This small molecule binds to this protein.
Small molecule (SMILES): CC(=O)N[C@H]1[C@H](O[C@H]2[C@H](O)[C@@H](NC(C)=O)CO[C@@H]2CO)O[C@H](CO)[C@@H](O)[C@@H]1O

Binding-site contacts:
Ligand atom O5 contacts residue ASN12 of chain 25.B at 2.7 Å (h-bond).
Ligand atom C5 contacts residue ASN12 of chain 25.B at 4.1 Å.
Ligand atom N2 contacts residue ASN12 of chain 25.B at 3.8 Å.
Ligand atom C2 contacts residue ASN12 of chain 25.B at 3.2 Å.
Ligand atom C1 contacts residue ASN12 of chain 25.B at 2.2 Å.
Ligand atom O7 contacts residue ASN12 of chain 25.B at 3.7 Å.
Ligand atom C7 contacts residue ASN12 of chain 25.B at 3.9 Å.

Sequence of chain 25.B:
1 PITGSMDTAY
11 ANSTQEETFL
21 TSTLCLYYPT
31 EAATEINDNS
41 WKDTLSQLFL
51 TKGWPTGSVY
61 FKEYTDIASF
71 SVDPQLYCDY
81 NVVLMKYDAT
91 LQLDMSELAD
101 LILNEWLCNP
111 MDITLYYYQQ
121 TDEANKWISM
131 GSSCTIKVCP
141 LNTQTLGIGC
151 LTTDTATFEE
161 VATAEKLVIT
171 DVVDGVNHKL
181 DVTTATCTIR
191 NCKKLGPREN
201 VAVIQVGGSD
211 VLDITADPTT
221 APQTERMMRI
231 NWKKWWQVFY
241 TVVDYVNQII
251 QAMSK